Sequence of chain 32.C:
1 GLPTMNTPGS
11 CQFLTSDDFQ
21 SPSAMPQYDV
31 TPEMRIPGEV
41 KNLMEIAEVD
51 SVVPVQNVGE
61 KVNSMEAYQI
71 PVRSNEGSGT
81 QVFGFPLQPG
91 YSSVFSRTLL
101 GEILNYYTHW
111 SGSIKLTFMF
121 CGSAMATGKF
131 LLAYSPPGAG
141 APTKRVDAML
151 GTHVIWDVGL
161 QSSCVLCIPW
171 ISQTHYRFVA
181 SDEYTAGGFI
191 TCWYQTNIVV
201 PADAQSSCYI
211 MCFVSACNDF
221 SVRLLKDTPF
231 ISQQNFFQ

Binding-site contacts:
Ligand atom C5 contacts residue TYR157 of chain 9.A at 2.8 Å (hydrophobic).
Ligand atom C14 contacts residue PHE76 of chain 32.A at 3.3 Å (hydrophobic).
Ligand atom C21 contacts residue GLN160 of chain 9.A at 3.6 Å.
Ligand atom C20 contacts residue PHE76 of chain 32.A at 3.2 Å (hydrophobic).
Ligand atom C7 contacts residue GLN234 of chain 32.C at 2.2 Å.
Ligand atom C1 contacts residue GLN160 of chain 9.A at 2.6 Å.
Ligand atom O2 contacts residue TYR157 of chain 9.A at 3.4 Å.
Ligand atom C4 contacts residue ASP155 of chain 9.A at 1.9 Å.
Ligand atom C5 contacts residue ASP155 of chain 9.A at 2.5 Å.
Ligand atom S1 contacts residue GLN234 of chain 32.C at 2.2 Å (h-bond).
Ligand atom O5 contacts residue ARG219 of chain 9.A at 3.5 Å (salt-bridge).
Ligand atom N1 contacts residue SER156 of chain 9.A at 2.9 Å.
Ligand atom C3 contacts residue ASP155 of chain 9.A at 3.0 Å.
Ligand atom C2 contacts residue SER156 of chain 9.A at 3.6 Å.
Ligand atom C13 contacts residue PHE236 of chain 32.C at 3.4 Å (hydrophobic).
Ligand atom C13 contacts residue PHE76 of chain 32.A at 2.9 Å (hydrophobic).
Ligand atom O6 contacts residue ARG234 of chain 32.A at 3.4 Å (salt-bridge).
Ligand atom C3 contacts residue SER156 of chain 9.A at 3.2 Å.
Ligand atom C5 contacts residue SER156 of chain 9.A at 2.9 Å.
Ligand atom C6 contacts residue SER156 of chain 9.A at 3.4 Å.
Ligand atom C2 contacts residue GLN160 of chain 9.A at 3.5 Å.
Ligand atom C4 contacts residue TYR157 of chain 9.A at 3.5 Å (hydrophobic).
Ligand atom C21 contacts residue ARG234 of chain 32.A at 3.5 Å.
Ligand atom C8 contacts residue ASP155 of chain 9.A at 3.7 Å.
Ligand atom C6 contacts residue GLN160 of chain 9.A at 2.9 Å.
Ligand atom O2 contacts residue GLN233 of chain 32.C at 2.9 Å (h-bond).
Ligand atom C1 contacts residue TYR157 of chain 9.A at 3.5 Å (hydrophobic).
Ligand atom O2 contacts residue GLN234 of chain 32.C at 2.5 Å (h-bond).
Ligand atom O4 contacts residue PHE76 of chain 32.A at 2.2 Å.
Ligand atom O5 contacts residue ARG234 of chain 32.A at 2.7 Å (salt-bridge).
Ligand atom C6 contacts residue TYR157 of chain 9.A at 2.6 Å (hydrophobic).
Ligand atom N1 contacts residue ASP155 of chain 9.A at 2.5 Å (salt-bridge).
Ligand atom O4 contacts residue PHE236 of chain 32.C at 2.6 Å.
Ligand atom C4 contacts residue SER156 of chain 9.A at 3.0 Å.
Ligand atom C12 contacts residue GLN234 of chain 32.C at 2.8 Å.
Ligand atom O6 contacts residue GLN160 of chain 9.A at 2.9 Å.
Ligand atom O1 contacts residue GLN234 of chain 32.C at 2.6 Å (h-bond).
Ligand atom O1 contacts residue GLN233 of chain 32.C at 3.6 Å.
Ligand atom C8 contacts residue GLN234 of chain 32.C at 2.9 Å.
Ligand atom N1 contacts residue TYR157 of chain 9.A at 2.5 Å (h-bond).

Sequence of chain 32.A:
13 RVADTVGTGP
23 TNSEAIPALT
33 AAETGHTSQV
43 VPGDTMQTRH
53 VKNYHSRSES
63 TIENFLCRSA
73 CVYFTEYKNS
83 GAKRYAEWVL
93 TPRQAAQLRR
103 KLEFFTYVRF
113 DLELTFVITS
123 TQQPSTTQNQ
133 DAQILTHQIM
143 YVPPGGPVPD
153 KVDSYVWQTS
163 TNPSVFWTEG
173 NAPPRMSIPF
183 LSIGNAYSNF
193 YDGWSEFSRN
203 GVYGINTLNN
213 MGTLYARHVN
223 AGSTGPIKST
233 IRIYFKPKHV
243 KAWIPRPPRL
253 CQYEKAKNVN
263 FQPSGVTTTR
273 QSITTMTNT

The small molecule below binds the protein below.
Small molecule (SMILES): O=C(O)c1ccc(NS(=O)(=O)c2ccc(N3C(=O)c4ccccc4C3=O)cc2)cc1

Sequence of chain 9.A:
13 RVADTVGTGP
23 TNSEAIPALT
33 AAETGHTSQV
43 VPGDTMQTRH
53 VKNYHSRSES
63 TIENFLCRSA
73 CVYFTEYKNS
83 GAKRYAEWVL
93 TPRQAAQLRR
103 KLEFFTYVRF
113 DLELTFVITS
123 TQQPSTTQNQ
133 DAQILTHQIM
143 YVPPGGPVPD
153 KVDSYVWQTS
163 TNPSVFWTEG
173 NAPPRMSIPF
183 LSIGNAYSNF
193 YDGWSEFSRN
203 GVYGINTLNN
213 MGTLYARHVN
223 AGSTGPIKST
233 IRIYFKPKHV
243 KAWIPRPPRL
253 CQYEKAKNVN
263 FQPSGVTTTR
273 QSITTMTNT